Sequence of chain 1.C:
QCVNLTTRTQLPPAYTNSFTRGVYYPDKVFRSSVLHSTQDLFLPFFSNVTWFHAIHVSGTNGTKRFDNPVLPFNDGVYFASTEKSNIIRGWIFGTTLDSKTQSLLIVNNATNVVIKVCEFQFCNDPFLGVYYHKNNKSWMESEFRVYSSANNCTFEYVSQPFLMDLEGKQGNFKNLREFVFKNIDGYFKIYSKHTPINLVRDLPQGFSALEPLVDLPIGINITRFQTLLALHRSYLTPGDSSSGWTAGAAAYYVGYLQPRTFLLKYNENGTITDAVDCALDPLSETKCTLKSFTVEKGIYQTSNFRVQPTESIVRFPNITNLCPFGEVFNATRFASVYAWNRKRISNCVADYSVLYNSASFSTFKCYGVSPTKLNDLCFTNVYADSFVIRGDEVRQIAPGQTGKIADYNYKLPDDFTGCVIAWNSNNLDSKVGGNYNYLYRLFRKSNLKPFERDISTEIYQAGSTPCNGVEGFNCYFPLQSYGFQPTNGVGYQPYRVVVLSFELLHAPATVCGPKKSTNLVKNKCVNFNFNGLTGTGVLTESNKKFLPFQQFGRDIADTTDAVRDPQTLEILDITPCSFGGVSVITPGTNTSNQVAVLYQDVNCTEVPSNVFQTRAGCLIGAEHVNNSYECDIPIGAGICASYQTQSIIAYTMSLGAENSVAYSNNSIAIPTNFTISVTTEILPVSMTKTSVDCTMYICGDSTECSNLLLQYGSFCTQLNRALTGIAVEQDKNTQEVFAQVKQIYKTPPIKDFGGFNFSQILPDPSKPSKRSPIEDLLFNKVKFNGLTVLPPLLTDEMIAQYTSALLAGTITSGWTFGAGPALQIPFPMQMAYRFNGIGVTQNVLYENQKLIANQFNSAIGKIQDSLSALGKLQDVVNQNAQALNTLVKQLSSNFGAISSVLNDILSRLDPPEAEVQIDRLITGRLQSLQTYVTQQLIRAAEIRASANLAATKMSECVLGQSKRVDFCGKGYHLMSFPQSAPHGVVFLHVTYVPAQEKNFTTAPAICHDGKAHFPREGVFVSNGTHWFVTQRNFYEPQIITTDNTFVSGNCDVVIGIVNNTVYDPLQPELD

Binding-site contacts:
Ligand atom C8 contacts residue ASN282 of chain 1.A at 4.0 Å.
Ligand atom N2 contacts residue ASN282 of chain 1.A at 3.1 Å (h-bond).
Ligand atom C2 contacts residue ASN282 of chain 1.A at 2.6 Å.
Ligand atom O5 contacts residue ASN282 of chain 1.A at 2.4 Å (h-bond).
Ligand atom C2 contacts residue LYS558 of chain 1.C at 4.3 Å.
Ligand atom C6 contacts residue GLU281 of chain 1.A at 3.5 Å.
Ligand atom C1 contacts residue ASN282 of chain 1.A at 1.4 Å.
Ligand atom C7 contacts residue LYS558 of chain 1.C at 3.1 Å.
Ligand atom O5 contacts residue ASN280 of chain 1.A at 4.3 Å.
Ligand atom C3 contacts residue ASN282 of chain 1.A at 3.9 Å.
Ligand atom O7 contacts residue LYS558 of chain 1.C at 2.3 Å (salt-bridge).
Ligand atom N2 contacts residue LYS558 of chain 1.C at 3.2 Å (salt-bridge).
Ligand atom O6 contacts residue ASN280 of chain 1.A at 3.7 Å.
Ligand atom C4 contacts residue ASN282 of chain 1.A at 4.3 Å.
Ligand atom O6 contacts residue GLU281 of chain 1.A at 3.3 Å (salt-bridge).
Ligand atom C5 contacts residue GLU281 of chain 1.A at 4.2 Å.
Ligand atom C7 contacts residue ASN282 of chain 1.A at 3.8 Å.
Ligand atom C5 contacts residue ASN282 of chain 1.A at 3.7 Å.
Ligand atom O5 contacts residue GLU281 of chain 1.A at 3.6 Å.

Sequence of chain 1.A:
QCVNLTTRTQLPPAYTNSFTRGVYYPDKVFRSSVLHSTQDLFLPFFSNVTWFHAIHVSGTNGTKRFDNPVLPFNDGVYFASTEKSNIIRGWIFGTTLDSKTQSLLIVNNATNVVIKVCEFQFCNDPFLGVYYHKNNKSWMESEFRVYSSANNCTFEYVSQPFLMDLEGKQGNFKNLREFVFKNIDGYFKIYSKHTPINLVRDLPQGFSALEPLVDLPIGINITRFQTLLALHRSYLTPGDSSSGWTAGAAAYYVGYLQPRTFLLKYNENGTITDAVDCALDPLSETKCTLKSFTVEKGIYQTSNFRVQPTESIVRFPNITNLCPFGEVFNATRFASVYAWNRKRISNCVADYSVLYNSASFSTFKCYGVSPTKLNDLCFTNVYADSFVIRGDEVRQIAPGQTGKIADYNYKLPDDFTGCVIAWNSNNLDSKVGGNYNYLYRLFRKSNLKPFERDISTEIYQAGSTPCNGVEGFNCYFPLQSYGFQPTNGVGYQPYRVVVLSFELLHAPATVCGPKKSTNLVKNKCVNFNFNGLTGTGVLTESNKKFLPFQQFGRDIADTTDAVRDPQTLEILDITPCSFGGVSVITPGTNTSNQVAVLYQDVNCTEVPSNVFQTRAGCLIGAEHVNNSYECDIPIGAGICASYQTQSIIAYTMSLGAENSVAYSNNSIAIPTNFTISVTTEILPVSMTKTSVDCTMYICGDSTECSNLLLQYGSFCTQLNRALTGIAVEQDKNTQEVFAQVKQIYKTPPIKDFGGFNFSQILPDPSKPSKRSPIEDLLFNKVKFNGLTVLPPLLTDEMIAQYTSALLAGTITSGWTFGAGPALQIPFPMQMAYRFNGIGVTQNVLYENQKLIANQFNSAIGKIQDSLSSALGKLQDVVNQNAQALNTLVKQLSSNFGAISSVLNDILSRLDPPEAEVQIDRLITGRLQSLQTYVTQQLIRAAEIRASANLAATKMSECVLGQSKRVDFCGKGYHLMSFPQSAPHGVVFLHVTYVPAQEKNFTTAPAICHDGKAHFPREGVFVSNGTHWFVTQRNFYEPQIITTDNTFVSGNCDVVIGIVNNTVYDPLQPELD

A small-molecule ligand and the protein it binds are described below.
Small molecule (SMILES): CC(=O)N[C@@H]1[C@@H](O)[C@H](O)[C@@H](CO)O[C@H]1O